Sequence of chain 1.A:
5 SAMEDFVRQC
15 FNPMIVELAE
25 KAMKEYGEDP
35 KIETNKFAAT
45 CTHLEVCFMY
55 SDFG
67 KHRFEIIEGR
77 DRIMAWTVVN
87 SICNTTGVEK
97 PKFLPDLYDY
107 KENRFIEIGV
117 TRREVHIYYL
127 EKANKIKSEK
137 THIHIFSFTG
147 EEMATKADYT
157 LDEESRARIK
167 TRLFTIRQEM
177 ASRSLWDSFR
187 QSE

A protein and the small-molecule ligand that binds it are described below.
Small molecule (SMILES): O=C(O)c1[nH]c(-c2ccc(-c3nnn[nH]3)cc2C(F)(F)F)cc(=O)c1O

Binding-site contacts:
Ligand atom F20 contacts residue ALA43 of chain 1.A at 4.0 Å.
Ligand atom N11 contacts residue LYS40 of chain 1.A at 3.7 Å.
Ligand atom O25 contacts residue LYS128 of chain 1.A at 3.0 Å (salt-bridge).
Ligand atom O25 contacts residue ILE114 of chain 1.A at 3.4 Å (h-bond).
Ligand atom F20 contacts residue HIS47 of chain 1.A at 3.6 Å.
Ligand atom O25 contacts residue TYR124 of chain 1.A at 3.9 Å.
Ligand atom O25 contacts residue HIS47 of chain 1.A at 3.1 Å (h-bond).
Ligand atom N13 contacts residue LYS40 of chain 1.A at 4.0 Å.
Ligand atom C10 contacts residue LYS40 of chain 1.A at 3.8 Å.
Ligand atom O23 contacts residue MN1 of chain 1.B at 2.3 Å.
Ligand atom C24 contacts residue MN1 of chain 1.B at 3.0 Å.
Ligand atom C03 contacts residue GLU74 of chain 1.A at 3.7 Å.
Ligand atom O23 contacts residue MN1 of chain 1.C at 2.2 Å.
Ligand atom C24 contacts residue LYS128 of chain 1.A at 3.6 Å.
Ligand atom O25 contacts residue GLU113 of chain 1.A at 3.2 Å (salt-bridge).
Ligand atom C22 contacts residue GLU113 of chain 1.A at 3.9 Å.
Ligand atom C24 contacts residue GLU113 of chain 1.A at 3.9 Å.
Ligand atom O26 contacts residue GLU74 of chain 1.A at 4.0 Å.
Ligand atom C22 contacts residue GLU74 of chain 1.A at 3.8 Å.
Ligand atom O23 contacts residue ASP102 of chain 1.A at 3.1 Å (salt-bridge).
Ligand atom C22 contacts residue MN1 of chain 1.B at 3.0 Å.
Ligand atom F19 contacts residue THR44 of chain 1.A at 3.0 Å.
Ligand atom C24 contacts residue HIS47 of chain 1.A at 3.5 Å.
Ligand atom C22 contacts residue MN1 of chain 1.C at 3.2 Å.
Ligand atom O01 contacts residue GLU74 of chain 1.A at 2.9 Å (salt-bridge).
Ligand atom O23 contacts residue GLU74 of chain 1.A at 3.5 Å (salt-bridge).
Ligand atom C03 contacts residue MN1 of chain 1.C at 3.5 Å.
Ligand atom F18 contacts residue THR44 of chain 1.A at 4.0 Å.
Ligand atom F18 contacts residue HIS47 of chain 1.A at 4.0 Å.
Ligand atom C02 contacts residue GLU74 of chain 1.A at 3.3 Å.
Ligand atom O01 contacts residue MN1 of chain 1.C at 2.1 Å.
Ligand atom C02 contacts residue MN1 of chain 1.C at 3.1 Å.
Ligand atom N14 contacts residue LYS40 of chain 1.A at 4.0 Å.
Ligand atom N12 contacts residue LYS40 of chain 1.A at 3.9 Å.
Ligand atom O23 contacts residue HIS47 of chain 1.A at 3.4 Å.
Ligand atom O23 contacts residue GLU113 of chain 1.A at 3.1 Å (salt-bridge).
Ligand atom O25 contacts residue MN1 of chain 1.B at 2.3 Å.
Ligand atom C22 contacts residue HIS47 of chain 1.A at 3.5 Å.
Ligand atom N12 contacts residue SER188 of chain 1.A at 3.9 Å.
Ligand atom F19 contacts residue ALA43 of chain 1.A at 3.1 Å.